Sequence of chain 1.C:
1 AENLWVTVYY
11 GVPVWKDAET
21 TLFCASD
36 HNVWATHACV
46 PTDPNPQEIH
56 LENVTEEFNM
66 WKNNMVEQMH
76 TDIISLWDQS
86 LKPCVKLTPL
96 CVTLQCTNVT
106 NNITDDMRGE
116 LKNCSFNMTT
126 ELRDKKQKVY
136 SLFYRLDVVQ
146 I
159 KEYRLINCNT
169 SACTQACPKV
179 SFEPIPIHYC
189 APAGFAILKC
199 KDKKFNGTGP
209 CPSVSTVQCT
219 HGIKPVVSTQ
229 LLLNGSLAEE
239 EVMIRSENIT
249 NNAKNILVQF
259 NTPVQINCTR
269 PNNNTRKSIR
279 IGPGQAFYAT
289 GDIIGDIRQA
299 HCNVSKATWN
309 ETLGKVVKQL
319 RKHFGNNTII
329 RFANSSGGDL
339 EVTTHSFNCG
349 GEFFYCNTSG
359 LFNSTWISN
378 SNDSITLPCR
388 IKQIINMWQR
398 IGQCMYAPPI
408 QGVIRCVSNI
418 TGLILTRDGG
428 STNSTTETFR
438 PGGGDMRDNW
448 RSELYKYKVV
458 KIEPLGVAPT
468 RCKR

Binding-site contacts:
Ligand atom C3 contacts residue ASN204 of chain 1.C at 3.9 Å.
Ligand atom C4 contacts residue ASN204 of chain 1.C at 4.3 Å.
Ligand atom C7 contacts residue ASN204 of chain 1.C at 4.2 Å.
Ligand atom C4 contacts residue THR206 of chain 1.C at 4.5 Å.
Ligand atom C5 contacts residue ASN204 of chain 1.C at 3.6 Å.
Ligand atom C1 contacts residue ASN204 of chain 1.C at 1.4 Å.
Ligand atom N2 contacts residue ASN204 of chain 1.C at 3.0 Å (h-bond).
Ligand atom O7 contacts residue THR206 of chain 1.C at 4.5 Å.
Ligand atom C2 contacts residue THR206 of chain 1.C at 4.0 Å.
Ligand atom O5 contacts residue ASN204 of chain 1.C at 2.4 Å (h-bond).
Ligand atom O5 contacts residue THR206 of chain 1.C at 4.5 Å.
Ligand atom C2 contacts residue ASN204 of chain 1.C at 2.5 Å.

The small molecule below binds the protein below.
Small molecule (SMILES): CC(=O)N[C@@H]1[C@@H](O)[C@H](O)[C@@H](CO)O[C@H]1O